Binding-site contacts:
Ligand atom O contacts residue TYR65 of chain 2.D at 3.4 Å.
Ligand atom CA contacts residue SER64 of chain 2.D at 3.1 Å.
Ligand atom OG contacts residue THR67 of chain 2.D at 2.7 Å (h-bond).
Ligand atom O contacts residue SER64 of chain 2.D at 2.9 Å (h-bond).
Ligand atom CG2 contacts residue TYR77 of chain 2.D at 3.5 Å (hydrophobic).
Ligand atom CB contacts residue VAL66 of chain 2.D at 3.3 Å (hydrophobic).
Ligand atom OAC contacts residue THR67 of chain 2.D at 3.5 Å.
Ligand atom N contacts residue TYR75 of chain 2.D at 3.6 Å.
Ligand atom OAC contacts residue HIS68 of chain 2.D at 3.0 Å (h-bond).
Ligand atom CA contacts residue VAL66 of chain 2.D at 3.2 Å (hydrophobic).
Ligand atom OG1 contacts residue ASN61 of chain 2.D at 3.3 Å.
Ligand atom NE2 contacts residue PHE62 of chain 2.D at 3.5 Å (h-bond).
Ligand atom O contacts residue VAL66 of chain 2.D at 3.1 Å (h-bond).
Ligand atom O contacts residue LYS36 of chain 1.B at 3.5 Å.
Ligand atom N contacts residue SER64 of chain 2.D at 3.1 Å (h-bond).
Ligand atom CA contacts residue TYR75 of chain 2.D at 3.7 Å (hydrophobic).
Ligand atom NH1 contacts residue HIS68 of chain 2.D at 3.2 Å (h-bond).
Ligand atom NE2 contacts residue GLU35 of chain 1.B at 3.0 Å (salt-bridge).
Ligand atom OE1 contacts residue LYS9 of chain 2.D at 3.3 Å (salt-bridge).
Ligand atom CA contacts residue TYR77 of chain 2.D at 3.4 Å (hydrophobic).
Ligand atom CG2 contacts residue TYR75 of chain 2.D at 3.6 Å (hydrophobic).
Ligand atom OG1 contacts residue PHE62 of chain 2.D at 3.0 Å (h-bond).
Ligand atom CB contacts residue TYR77 of chain 2.D at 3.4 Å (hydrophobic).
Ligand atom CD contacts residue PHE73 of chain 2.D at 3.4 Å (hydrophobic).
Ligand atom OE1 contacts residue ILE34 of chain 1.B at 3.5 Å.
Ligand atom O contacts residue GLY63 of chain 2.D at 3.1 Å.
Ligand atom OE1 contacts residue LYS36 of chain 1.B at 2.9 Å (salt-bridge).
Ligand atom N contacts residue TYR77 of chain 2.D at 3.3 Å (h-bond).
Ligand atom OE1 contacts residue GLY63 of chain 2.D at 3.5 Å.
Ligand atom OG1 contacts residue SER64 of chain 2.D at 2.6 Å (h-bond).
Ligand atom CB contacts residue SER64 of chain 2.D at 3.5 Å.
Ligand atom CG2 contacts residue PHE62 of chain 2.D at 3.5 Å (hydrophobic).
Ligand atom C contacts residue SER64 of chain 2.D at 3.6 Å.
Ligand atom OE1 contacts residue GLU35 of chain 1.B at 3.3 Å.
Ligand atom N contacts residue PHE62 of chain 2.D at 3.0 Å (h-bond).
Ligand atom N contacts residue VAL66 of chain 2.D at 3.0 Å (h-bond).
Ligand atom OG1 contacts residue ARG60 of chain 2.D at 3.6 Å.
Ligand atom C contacts residue TYR75 of chain 2.D at 3.6 Å (hydrophobic).
Ligand atom CD contacts residue HIS68 of chain 2.D at 3.7 Å.
Ligand atom C contacts residue VAL66 of chain 2.D at 3.6 Å (hydrophobic).

Sequence of chain 1.B:
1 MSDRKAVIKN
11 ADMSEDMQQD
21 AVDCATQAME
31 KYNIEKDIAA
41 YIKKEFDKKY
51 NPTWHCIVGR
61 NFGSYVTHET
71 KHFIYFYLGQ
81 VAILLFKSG

A small-molecule ligand and the protein it binds are described below.
Small molecule (SMILES): CC(=O)N[C@@H](CO)C(=O)N[C@@H](CCCN=C(N)N)C(=O)NCC(=O)N[C@H](C(=O)N[C@@H](CCC(N)=O)C(=O)N[C@H](C(=O)N[C@@H](CCC(=O)O)C(=O)O)[C@@H](C)O)[C@@H](C)O

Sequence of chain 2.D:
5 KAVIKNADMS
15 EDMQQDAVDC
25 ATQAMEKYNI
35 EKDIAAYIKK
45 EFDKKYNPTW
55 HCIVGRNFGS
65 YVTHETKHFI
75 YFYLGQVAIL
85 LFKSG